Binding-site contacts:
Ligand atom C7 contacts residue TYR23 of chain 1.D at 4.3 Å (hydrophobic).
Ligand atom C6 contacts residue GLU35 of chain 1.D at 2.7 Å.
Ligand atom C4 contacts residue GLU35 of chain 1.D at 4.0 Å.
Ligand atom C4 contacts residue ASN36 of chain 1.D at 3.9 Å.
Ligand atom C2 contacts residue TYR23 of chain 1.D at 3.4 Å (hydrophobic).
Ligand atom N2 contacts residue TYR23 of chain 1.D at 3.1 Å (h-bond).
Ligand atom C5 contacts residue ASN36 of chain 1.D at 3.1 Å.
Ligand atom N2 contacts residue ASN36 of chain 1.D at 3.4 Å (h-bond).
Ligand atom N2 contacts residue PRO8 of chain 1.D at 4.4 Å.
Ligand atom C5 contacts residue GLU35 of chain 1.D at 3.9 Å.
Ligand atom C1 contacts residue ASN36 of chain 1.D at 1.4 Å.
Ligand atom C2 contacts residue GLU35 of chain 1.D at 4.3 Å.
Ligand atom C6 contacts residue ASN36 of chain 1.D at 2.9 Å.
Ligand atom O6 contacts residue ASN36 of chain 1.D at 3.5 Å (h-bond).
Ligand atom C3 contacts residue ASN36 of chain 1.D at 3.8 Å.
Ligand atom O5 contacts residue ASN36 of chain 1.D at 2.3 Å (h-bond).
Ligand atom C1 contacts residue TYR23 of chain 1.D at 4.0 Å (hydrophobic).
Ligand atom C8 contacts residue PRO8 of chain 1.D at 4.0 Å (hydrophobic).
Ligand atom O6 contacts residue GLU35 of chain 1.D at 3.6 Å.
Ligand atom C1 contacts residue GLU35 of chain 1.D at 4.4 Å.
Ligand atom C8 contacts residue SER6 of chain 1.D at 3.8 Å.
Ligand atom C2 contacts residue ASN36 of chain 1.D at 2.7 Å.

Sequence of chain 1.D:
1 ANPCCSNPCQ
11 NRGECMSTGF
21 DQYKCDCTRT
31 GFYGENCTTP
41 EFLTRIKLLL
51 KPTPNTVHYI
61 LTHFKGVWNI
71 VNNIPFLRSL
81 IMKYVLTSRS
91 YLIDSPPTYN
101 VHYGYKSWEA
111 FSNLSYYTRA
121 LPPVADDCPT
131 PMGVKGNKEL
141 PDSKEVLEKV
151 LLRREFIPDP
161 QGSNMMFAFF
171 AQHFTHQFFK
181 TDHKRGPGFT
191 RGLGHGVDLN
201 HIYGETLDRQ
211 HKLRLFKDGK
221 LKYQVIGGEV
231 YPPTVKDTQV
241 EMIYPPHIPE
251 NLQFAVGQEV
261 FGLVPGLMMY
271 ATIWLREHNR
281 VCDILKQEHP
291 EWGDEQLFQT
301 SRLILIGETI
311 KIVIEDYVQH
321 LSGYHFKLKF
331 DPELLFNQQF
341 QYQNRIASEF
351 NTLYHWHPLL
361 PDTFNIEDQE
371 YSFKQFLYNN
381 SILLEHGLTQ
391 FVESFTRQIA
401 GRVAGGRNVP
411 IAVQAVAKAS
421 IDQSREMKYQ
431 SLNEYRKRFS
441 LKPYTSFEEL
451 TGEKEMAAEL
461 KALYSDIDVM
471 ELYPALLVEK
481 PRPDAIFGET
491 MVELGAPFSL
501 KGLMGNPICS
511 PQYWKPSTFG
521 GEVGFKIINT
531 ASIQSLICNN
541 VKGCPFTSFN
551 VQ

This protein binds this small molecule.
Small molecule (SMILES): CC(=O)N[C@@H]1[C@@H](O)[C@H](O)[C@@H](CO)O[C@H]1O